The protein below binds the small molecule below.
Small molecule (SMILES): O=c1[nH]cnc2c(CCNCC3CCCCC3)c3[nH]c(NCCc4ccccc4)nc3cc12

Sequence of chain 2.A:
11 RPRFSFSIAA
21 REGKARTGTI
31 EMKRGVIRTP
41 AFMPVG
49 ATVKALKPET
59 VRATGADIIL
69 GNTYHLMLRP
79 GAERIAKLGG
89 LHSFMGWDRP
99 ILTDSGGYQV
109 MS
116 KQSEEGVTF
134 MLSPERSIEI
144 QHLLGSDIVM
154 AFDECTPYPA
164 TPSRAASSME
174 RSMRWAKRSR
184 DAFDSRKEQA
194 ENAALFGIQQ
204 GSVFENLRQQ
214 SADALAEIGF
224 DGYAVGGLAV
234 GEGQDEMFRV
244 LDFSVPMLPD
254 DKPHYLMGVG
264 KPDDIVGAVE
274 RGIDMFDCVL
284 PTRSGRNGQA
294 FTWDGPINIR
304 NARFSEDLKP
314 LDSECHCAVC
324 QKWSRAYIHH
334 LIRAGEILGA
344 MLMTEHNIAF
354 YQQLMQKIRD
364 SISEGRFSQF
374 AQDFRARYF

Binding-site contacts:
Ligand atom C3 contacts residue TYR106 of chain 2.A at 3.6 Å (hydrophobic).
Ligand atom O1 contacts residue GLN203 of chain 2.A at 2.8 Å (h-bond).
Ligand atom C7 contacts residue GLN203 of chain 2.A at 3.8 Å.
Ligand atom C12 contacts residue ALA232 of chain 2.A at 3.3 Å (hydrophobic).
Ligand atom C13 contacts residue GLY261 of chain 2.A at 3.3 Å.
Ligand atom C5 contacts residue TYR106 of chain 2.A at 3.5 Å (hydrophobic).
Ligand atom C11 contacts residue TYR106 of chain 2.A at 3.5 Å (hydrophobic).
Ligand atom C10 contacts residue TYR106 of chain 2.A at 3.7 Å (hydrophobic).
Ligand atom C12 contacts residue LEU231 of chain 2.A at 3.6 Å (hydrophobic).
Ligand atom N1 contacts residue ASP280 of chain 2.A at 2.8 Å (salt-bridge).
Ligand atom N5 contacts residue LEU231 of chain 2.A at 2.7 Å (h-bond).
Ligand atom C1 contacts residue ASP280 of chain 2.A at 3.2 Å.
Ligand atom N6 contacts residue GLY261 of chain 2.A at 3.7 Å.
Ligand atom C14 contacts residue ASP280 of chain 2.A at 3.9 Å.
Ligand atom O1 contacts residue CYS158 of chain 2.A at 3.4 Å.
Ligand atom N5 contacts residue MET260 of chain 2.A at 3.8 Å.
Ligand atom O1 contacts residue GLY230 of chain 2.A at 2.7 Å (h-bond).
Ligand atom C9 contacts residue GLY230 of chain 2.A at 3.8 Å.
Ligand atom O1 contacts residue GLY229 of chain 2.A at 3.2 Å.
Ligand atom O1 contacts residue ASP156 of chain 2.A at 3.6 Å.
Ligand atom N3 contacts residue ASP156 of chain 2.A at 2.7 Å (salt-bridge).
Ligand atom C9 contacts residue CYS158 of chain 2.A at 3.5 Å (hydrophobic).
Ligand atom C2 contacts residue GLY261 of chain 2.A at 3.7 Å.
Ligand atom C7 contacts residue CYS158 of chain 2.A at 3.5 Å (hydrophobic).
Ligand atom N4 contacts residue GLY261 of chain 2.A at 3.7 Å.
Ligand atom C6 contacts residue ASP156 of chain 2.A at 3.6 Å.
Ligand atom C2 contacts residue ASP280 of chain 2.A at 3.6 Å.
Ligand atom N2 contacts residue TYR106 of chain 2.A at 3.7 Å.
Ligand atom N3 contacts residue MET260 of chain 2.A at 3.7 Å.
Ligand atom N6 contacts residue ALA232 of chain 2.A at 2.7 Å (h-bond).
Ligand atom C10 contacts residue MET260 of chain 2.A at 3.8 Å (hydrophobic).
Ligand atom C6 contacts residue MET260 of chain 2.A at 3.6 Å (hydrophobic).
Ligand atom C7 contacts residue GLY230 of chain 2.A at 3.8 Å.
Ligand atom C10 contacts residue LEU231 of chain 2.A at 3.6 Å (hydrophobic).
Ligand atom N4 contacts residue TYR106 of chain 2.A at 3.7 Å.
Ligand atom C7 contacts residue ASP156 of chain 2.A at 3.6 Å.
Ligand atom C4 contacts residue TYR106 of chain 2.A at 3.4 Å (hydrophobic).
Ligand atom N5 contacts residue ALA232 of chain 2.A at 3.4 Å (h-bond).
Ligand atom N2 contacts residue MET260 of chain 2.A at 3.7 Å.
Ligand atom C13 contacts residue ALA232 of chain 2.A at 3.7 Å (hydrophobic).